Sequence of chain 1.A:
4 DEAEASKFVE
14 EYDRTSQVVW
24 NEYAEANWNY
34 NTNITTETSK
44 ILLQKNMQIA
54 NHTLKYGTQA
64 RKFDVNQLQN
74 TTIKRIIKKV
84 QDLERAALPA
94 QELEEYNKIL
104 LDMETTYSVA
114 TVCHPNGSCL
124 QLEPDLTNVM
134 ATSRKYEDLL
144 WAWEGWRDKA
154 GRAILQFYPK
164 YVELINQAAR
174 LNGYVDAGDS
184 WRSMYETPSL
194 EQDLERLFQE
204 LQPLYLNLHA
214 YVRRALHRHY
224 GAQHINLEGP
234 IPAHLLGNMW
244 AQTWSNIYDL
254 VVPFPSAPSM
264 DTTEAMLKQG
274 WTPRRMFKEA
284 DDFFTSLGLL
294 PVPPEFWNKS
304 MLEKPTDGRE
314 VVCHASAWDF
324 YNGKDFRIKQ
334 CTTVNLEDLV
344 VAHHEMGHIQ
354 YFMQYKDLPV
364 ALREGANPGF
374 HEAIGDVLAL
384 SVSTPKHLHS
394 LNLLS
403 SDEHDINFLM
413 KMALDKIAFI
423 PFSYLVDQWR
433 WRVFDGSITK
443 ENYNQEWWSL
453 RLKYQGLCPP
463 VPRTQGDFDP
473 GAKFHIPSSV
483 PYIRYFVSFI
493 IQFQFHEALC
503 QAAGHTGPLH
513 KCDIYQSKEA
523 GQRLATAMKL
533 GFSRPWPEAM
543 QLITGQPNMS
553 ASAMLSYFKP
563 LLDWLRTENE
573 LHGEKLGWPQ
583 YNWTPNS

Binding-site contacts:
Ligand atom C1 contacts residue THR75 of chain 1.A at 4.3 Å.
Ligand atom C1 contacts residue ASN73 of chain 1.A at 1.4 Å.
Ligand atom O5 contacts residue THR75 of chain 1.A at 4.3 Å.
Ligand atom C6 contacts residue THR75 of chain 1.A at 4.0 Å.
Ligand atom O7 contacts residue ASN73 of chain 1.A at 3.7 Å.
Ligand atom C2 contacts residue ASN73 of chain 1.A at 2.5 Å.
Ligand atom C8 contacts residue PRO362 of chain 1.A at 3.7 Å (hydrophobic).
Ligand atom N2 contacts residue ASN73 of chain 1.A at 2.9 Å (h-bond).
Ligand atom C3 contacts residue ASN73 of chain 1.A at 3.8 Å.
Ligand atom O5 contacts residue ILE76 of chain 1.A at 4.3 Å.
Ligand atom C8 contacts residue ASN73 of chain 1.A at 4.5 Å.
Ligand atom C5 contacts residue ASN73 of chain 1.A at 3.6 Å.
Ligand atom C7 contacts residue ASN73 of chain 1.A at 3.4 Å.
Ligand atom O5 contacts residue ASN73 of chain 1.A at 2.4 Å (h-bond).
Ligand atom C4 contacts residue ASN73 of chain 1.A at 4.3 Å.
Ligand atom C5 contacts residue THR75 of chain 1.A at 4.1 Å.

This protein binds this small molecule.
Small molecule (SMILES): CC(=O)N[C@H]1[C@H](O[C@H]2[C@H](O)[C@@H](NC(C)=O)CO[C@@H]2CO)O[C@H](CO)[C@@H](O[C@@H]2O[C@H](CO)[C@@H](O)[C@H](O)[C@@H]2O)[C@@H]1O